Sequence of chain 1.B:
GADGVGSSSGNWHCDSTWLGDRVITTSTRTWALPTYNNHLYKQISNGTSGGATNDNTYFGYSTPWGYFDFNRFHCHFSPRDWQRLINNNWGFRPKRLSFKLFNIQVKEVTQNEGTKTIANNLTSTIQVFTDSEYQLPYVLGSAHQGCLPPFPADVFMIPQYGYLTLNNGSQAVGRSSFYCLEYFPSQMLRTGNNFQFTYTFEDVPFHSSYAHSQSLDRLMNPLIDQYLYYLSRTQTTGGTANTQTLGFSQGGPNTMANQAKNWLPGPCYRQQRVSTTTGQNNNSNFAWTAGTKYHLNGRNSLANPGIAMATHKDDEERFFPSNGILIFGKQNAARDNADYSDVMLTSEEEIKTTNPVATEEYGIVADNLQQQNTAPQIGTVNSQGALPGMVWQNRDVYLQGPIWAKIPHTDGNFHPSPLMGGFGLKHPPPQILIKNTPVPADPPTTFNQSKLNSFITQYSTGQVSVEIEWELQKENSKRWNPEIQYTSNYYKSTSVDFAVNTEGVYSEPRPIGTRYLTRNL

A small-molecule ligand and the protein it binds are described below.
Small molecule (SMILES): Nc1ncnc2c1ncn2[C@H]1C[C@H](O)[C@@H](COP(=O)(O)O)O1

Binding-site contacts:
Ligand atom C5' contacts residue DC1 of chain 1.KB at 3.1 Å.
Ligand atom C2' contacts residue HIS415 of chain 1.B at 4.3 Å.
Ligand atom N1 contacts residue PRO205 of chain 1.B at 4.4 Å.
Ligand atom C4 contacts residue PRO205 of chain 1.B at 4.2 Å (hydrophobic).
Ligand atom C2 contacts residue GLY424 of chain 1.B at 4.2 Å.
Ligand atom P contacts residue DC1 of chain 1.KB at 1.6 Å.
Ligand atom C5 contacts residue PRO416 of chain 1.B at 4.2 Å (hydrophobic).
Ligand atom C6 contacts residue PRO205 of chain 1.B at 3.7 Å (hydrophobic).
Ligand atom C8 contacts residue HIS415 of chain 1.B at 3.6 Å.
Ligand atom C2 contacts residue PRO416 of chain 1.B at 3.1 Å (hydrophobic).
Ligand atom OP2 contacts residue DC1 of chain 1.KB at 2.5 Å (h-bond).
Ligand atom C4 contacts residue PRO416 of chain 1.B at 4.1 Å (hydrophobic).
Ligand atom N9 contacts residue PRO416 of chain 1.B at 4.4 Å.
Ligand atom N3 contacts residue PRO416 of chain 1.B at 3.5 Å.
Ligand atom C1' contacts residue PRO416 of chain 1.B at 4.3 Å (hydrophobic).
Ligand atom N9 contacts residue HIS415 of chain 1.B at 4.3 Å.
Ligand atom C5 contacts residue HIS415 of chain 1.B at 4.4 Å.
Ligand atom N6 contacts residue PRO205 of chain 1.B at 3.9 Å.
Ligand atom N1 contacts residue PRO416 of chain 1.B at 3.1 Å (h-bond).
Ligand atom C6 contacts residue PRO416 of chain 1.B at 3.7 Å (hydrophobic).
Ligand atom N6 contacts residue ASN394 of chain 1.B at 4.0 Å.
Ligand atom C5 contacts residue PRO205 of chain 1.B at 3.6 Å (hydrophobic).
Ligand atom N1 contacts residue GLY424 of chain 1.B at 4.1 Å.
Ligand atom OP1 contacts residue DC1 of chain 1.KB at 2.5 Å (h-bond).
Ligand atom O5' contacts residue DC1 of chain 1.KB at 2.5 Å (h-bond).
Ligand atom C8 contacts residue PRO205 of chain 1.B at 4.3 Å (hydrophobic).
Ligand atom N6 contacts residue SER417 of chain 1.B at 4.3 Å.
Ligand atom N6 contacts residue PRO416 of chain 1.B at 4.3 Å.
Ligand atom N7 contacts residue HIS415 of chain 1.B at 3.6 Å.
Ligand atom N7 contacts residue PRO205 of chain 1.B at 3.7 Å.
Ligand atom N1 contacts residue VAL204 of chain 1.B at 4.4 Å.
Ligand atom C4' contacts residue DC1 of chain 1.KB at 4.5 Å.